Sequence of chain 1.A:
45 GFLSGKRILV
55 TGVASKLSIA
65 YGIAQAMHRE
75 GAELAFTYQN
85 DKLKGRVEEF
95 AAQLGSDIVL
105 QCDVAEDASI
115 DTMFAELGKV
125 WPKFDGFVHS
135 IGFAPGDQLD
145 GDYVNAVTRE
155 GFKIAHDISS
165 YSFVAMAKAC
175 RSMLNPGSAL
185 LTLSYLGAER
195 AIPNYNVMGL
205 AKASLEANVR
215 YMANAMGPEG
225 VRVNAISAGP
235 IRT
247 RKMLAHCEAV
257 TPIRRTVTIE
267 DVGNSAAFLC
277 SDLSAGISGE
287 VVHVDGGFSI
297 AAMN

Binding-site contacts:
Ligand atom N3X contacts residue GLY136 of chain 1.A at 2.9 Å (h-bond).
Ligand atom O1X contacts residue NAD1 of chain 1.C at 2.3 Å (h-bond).
Ligand atom C6X contacts residue NAD1 of chain 1.C at 3.4 Å.
Ligand atom C5X contacts residue TYR199 of chain 1.A at 3.3 Å (hydrophobic).
Ligand atom O2X contacts residue GLY136 of chain 1.A at 3.2 Å.
Ligand atom C7X contacts residue NAD1 of chain 1.C at 3.4 Å.
Ligand atom B1X contacts residue TYR199 of chain 1.A at 3.8 Å.
Ligand atom N1X contacts residue NAD1 of chain 1.C at 3.5 Å (h-bond).
Ligand atom C9X contacts residue GLY136 of chain 1.A at 3.6 Å.
Ligand atom C6X contacts residue TYR199 of chain 1.A at 4.0 Å (hydrophobic).
Ligand atom O2X contacts residue LYS206 of chain 1.A at 4.2 Å.
Ligand atom O1X contacts residue LYS206 of chain 1.A at 3.4 Å.
Ligand atom O2X contacts residue MET202 of chain 1.A at 4.1 Å.
Ligand atom O1X contacts residue MET202 of chain 1.A at 3.5 Å.
Ligand atom C5X contacts residue NAD1 of chain 1.C at 3.2 Å.
Ligand atom C2X contacts residue NAD1 of chain 1.C at 3.9 Å.
Ligand atom N3X contacts residue NAD1 of chain 1.C at 4.1 Å.
Ligand atom N3X contacts residue PHE137 of chain 1.A at 4.3 Å.
Ligand atom C1X contacts residue NAD1 of chain 1.C at 3.5 Å.
Ligand atom O2X contacts residue PHE137 of chain 1.A at 3.8 Å.
Ligand atom C9X contacts residue NAD1 of chain 1.C at 3.1 Å.
Ligand atom N2X contacts residue NAD1 of chain 1.C at 2.4 Å (h-bond).
Ligand atom B1X contacts residue NAD1 of chain 1.C at 1.5 Å.
Ligand atom C4X contacts residue TYR199 of chain 1.A at 3.9 Å (hydrophobic).
Ligand atom C5X contacts residue TYR189 of chain 1.A at 3.9 Å (hydrophobic).
Ligand atom C4X contacts residue NAD1 of chain 1.C at 2.5 Å.
Ligand atom B1X contacts residue LYS206 of chain 1.A at 4.1 Å.
Ligand atom O1X contacts residue TYR199 of chain 1.A at 2.7 Å (h-bond).
Ligand atom O2X contacts residue NAD1 of chain 1.C at 3.0 Å (h-bond).
Ligand atom C8X contacts residue NAD1 of chain 1.C at 3.3 Å.
Ligand atom C6X contacts residue TYR189 of chain 1.A at 3.5 Å (hydrophobic).
Ligand atom C9X contacts residue PHE137 of chain 1.A at 4.5 Å (hydrophobic).

This protein binds this small molecule.
Small molecule (SMILES): NC(=O)N1N=Cc2ccccc2B1O